Sequence of chain 1.P:
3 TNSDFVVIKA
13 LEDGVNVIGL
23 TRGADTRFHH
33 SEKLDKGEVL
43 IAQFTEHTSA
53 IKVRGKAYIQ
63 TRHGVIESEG

A small-molecule ligand and the protein it binds are described below.
Small molecule (SMILES): N[C@@H](Cc1c[nH]c2ccccc12)C(=O)O

Sequence of chain 1.O:
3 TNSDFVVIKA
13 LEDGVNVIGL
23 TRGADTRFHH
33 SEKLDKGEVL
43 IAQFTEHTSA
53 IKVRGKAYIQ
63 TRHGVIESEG

Binding-site contacts:
Ligand atom OXT contacts residue GLY25 of chain 1.P at 4.0 Å.
Ligand atom CA contacts residue THR23 of chain 1.P at 3.8 Å.
Ligand atom O contacts residue GLY25 of chain 1.P at 3.0 Å (h-bond).
Ligand atom CD1 contacts residue GLN45 of chain 1.O at 3.6 Å.
Ligand atom CH2 contacts residue GLY21 of chain 1.O at 3.5 Å.
Ligand atom C contacts residue SER51 of chain 1.P at 3.6 Å.
Ligand atom CZ2 contacts residue ILE53 of chain 1.O at 3.9 Å (hydrophobic).
Ligand atom OXT contacts residue HIS31 of chain 1.O at 3.9 Å.
Ligand atom CD1 contacts residue SER51 of chain 1.P at 3.5 Å.
Ligand atom O contacts residue THR47 of chain 1.O at 3.6 Å.
Ligand atom CZ3 contacts residue GLY21 of chain 1.O at 3.7 Å.
Ligand atom CG contacts residue SER51 of chain 1.P at 3.9 Å.
Ligand atom N contacts residue GLY25 of chain 1.P at 2.8 Å (h-bond).
Ligand atom OXT contacts residue THR50 of chain 1.O at 3.0 Å (h-bond).
Ligand atom N contacts residue ASP27 of chain 1.P at 2.9 Å (salt-bridge).
Ligand atom CZ2 contacts residue THR50 of chain 1.O at 3.9 Å.
Ligand atom C contacts residue THR47 of chain 1.O at 3.5 Å.
Ligand atom O contacts residue SER51 of chain 1.P at 3.0 Å (h-bond).
Ligand atom CE3 contacts residue HIS32 of chain 1.O at 4.0 Å.
Ligand atom C contacts residue GLY25 of chain 1.P at 3.4 Å.
Ligand atom CZ2 contacts residue ALA44 of chain 1.O at 3.9 Å (hydrophobic).
Ligand atom CB contacts residue SER51 of chain 1.P at 3.5 Å.
Ligand atom NE1 contacts residue GLN45 of chain 1.O at 2.9 Å (h-bond).
Ligand atom C contacts residue THR50 of chain 1.O at 4.1 Å.
Ligand atom CE2 contacts residue THR50 of chain 1.O at 4.0 Å.
Ligand atom N contacts residue THR23 of chain 1.P at 2.8 Å (h-bond).
Ligand atom CB contacts residue THR28 of chain 1.P at 3.5 Å.
Ligand atom CE2 contacts residue GLN45 of chain 1.O at 3.9 Å.
Ligand atom N contacts residue THR28 of chain 1.P at 2.9 Å (h-bond).
Ligand atom CA contacts residue GLY25 of chain 1.P at 3.5 Å.
Ligand atom OXT contacts residue THR47 of chain 1.O at 2.6 Å (h-bond).
Ligand atom CB contacts residue THR23 of chain 1.P at 3.7 Å.
Ligand atom CA contacts residue THR28 of chain 1.P at 3.2 Å.
Ligand atom N contacts residue ARG24 of chain 1.P at 3.9 Å.
Ligand atom CE2 contacts residue ALA44 of chain 1.O at 3.9 Å (hydrophobic).
Ligand atom OXT contacts residue HIS49 of chain 1.O at 3.8 Å.
Ligand atom NE1 contacts residue ALA44 of chain 1.O at 3.7 Å.
Ligand atom CD1 contacts residue THR47 of chain 1.O at 3.9 Å.
Ligand atom O contacts residue ARG24 of chain 1.P at 3.5 Å.
Ligand atom CA contacts residue SER51 of chain 1.P at 4.0 Å.